Sequence of chain 1.A:
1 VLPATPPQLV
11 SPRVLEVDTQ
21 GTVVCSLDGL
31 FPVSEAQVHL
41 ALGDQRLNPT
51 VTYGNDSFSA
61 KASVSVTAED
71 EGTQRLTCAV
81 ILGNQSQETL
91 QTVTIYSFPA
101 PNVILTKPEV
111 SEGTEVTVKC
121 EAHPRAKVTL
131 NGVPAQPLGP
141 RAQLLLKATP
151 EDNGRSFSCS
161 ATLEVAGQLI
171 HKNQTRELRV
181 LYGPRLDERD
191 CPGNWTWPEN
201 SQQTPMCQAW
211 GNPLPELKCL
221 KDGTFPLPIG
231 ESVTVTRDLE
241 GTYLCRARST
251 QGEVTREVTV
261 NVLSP

Binding-site contacts:
Ligand atom C7 contacts residue THR175 of chain 1.A at 4.3 Å.
Ligand atom C7 contacts residue SER158 of chain 1.A at 4.2 Å.
Ligand atom O7 contacts residue SER158 of chain 1.A at 4.2 Å.
Ligand atom C1 contacts residue ASN173 of chain 1.A at 1.4 Å.
Ligand atom C7 contacts residue ASN173 of chain 1.A at 3.3 Å.
Ligand atom O5 contacts residue ASN173 of chain 1.A at 2.4 Å (h-bond).
Ligand atom C3 contacts residue ASN173 of chain 1.A at 3.9 Å.
Ligand atom C4 contacts residue ASN173 of chain 1.A at 4.3 Å.
Ligand atom C8 contacts residue THR175 of chain 1.A at 3.3 Å.
Ligand atom N2 contacts residue ASN173 of chain 1.A at 3.0 Å (h-bond).
Ligand atom O7 contacts residue ASN173 of chain 1.A at 3.2 Å (h-bond).
Ligand atom C2 contacts residue ASN173 of chain 1.A at 2.6 Å.
Ligand atom C8 contacts residue SER158 of chain 1.A at 3.2 Å.
Ligand atom C5 contacts residue ASN173 of chain 1.A at 3.6 Å.

A small-molecule ligand and the protein it binds are described below.
Small molecule (SMILES): CC(=O)N[C@@H]1[C@@H](O)[C@H](O)[C@@H](CO)O[C@H]1O